Sequence of chain 1.B:
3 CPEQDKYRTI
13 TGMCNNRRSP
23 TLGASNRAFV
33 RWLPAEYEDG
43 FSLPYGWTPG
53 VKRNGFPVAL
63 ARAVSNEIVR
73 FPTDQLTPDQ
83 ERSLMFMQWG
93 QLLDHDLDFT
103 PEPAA

Binding-site contacts:
Ligand atom C7 contacts residue HIS97 of chain 1.B at 3.5 Å.
Ligand atom C6 contacts residue ARG127 of chain 1.D at 3.4 Å.
Ligand atom F27 contacts residue PHE254 of chain 1.D at 3.7 Å.
Ligand atom O9 contacts residue GLN93 of chain 1.B at 3.1 Å (h-bond).
Ligand atom F23 contacts residue PHE295 of chain 1.D at 3.9 Å.
Ligand atom F25 contacts residue ARG127 of chain 1.D at 3.5 Å.
Ligand atom N8 contacts residue HIS97 of chain 1.B at 3.1 Å (h-bond).
Ligand atom O11 contacts residue HIS97 of chain 1.B at 2.6 Å (h-bond).
Ligand atom F25 contacts residue PHE101 of chain 1.B at 3.9 Å.
Ligand atom F26 contacts residue THR126 of chain 1.D at 3.6 Å.
Ligand atom O11 contacts residue GLN93 of chain 1.B at 3.3 Å (h-bond).
Ligand atom F25 contacts residue THR126 of chain 1.D at 3.5 Å.
Ligand atom F27 contacts residue ARG127 of chain 1.D at 3.5 Å.
Ligand atom C2 contacts residue HEM1 of chain 1.I at 3.9 Å.
Ligand atom F27 contacts residue THR126 of chain 1.D at 3.2 Å.
Ligand atom F23 contacts residue PHE254 of chain 1.D at 3.2 Å.
Ligand atom O11 contacts residue HEM1 of chain 1.I at 3.2 Å.
Ligand atom C17 contacts residue PHE254 of chain 1.D at 3.5 Å (hydrophobic).
Ligand atom C6 contacts residue HEM1 of chain 1.I at 3.4 Å.
Ligand atom O10 contacts residue HEM1 of chain 1.I at 3.3 Å.
Ligand atom O10 contacts residue ARG127 of chain 1.D at 3.0 Å (salt-bridge).
Ligand atom C24 contacts residue THR126 of chain 1.D at 3.8 Å.
Ligand atom F21 contacts residue PRO108 of chain 1.D at 3.2 Å.
Ligand atom F22 contacts residue MET299 of chain 1.D at 3.6 Å.
Ligand atom C4 contacts residue GLU130 of chain 1.D at 3.8 Å.
Ligand atom C7 contacts residue ARG127 of chain 1.D at 3.7 Å.
Ligand atom C7 contacts residue HEM1 of chain 1.I at 3.5 Å.
Ligand atom N1 contacts residue ARG127 of chain 1.D at 4.0 Å.
Ligand atom O9 contacts residue HEM1 of chain 1.I at 3.9 Å.
Ligand atom O9 contacts residue HIS97 of chain 1.B at 3.6 Å.
Ligand atom C4 contacts residue HEM1 of chain 1.I at 3.5 Å.
Ligand atom N3 contacts residue HEM1 of chain 1.I at 3.5 Å.
Ligand atom N1 contacts residue HEM1 of chain 1.I at 3.5 Å.
Ligand atom C18 contacts residue PHE254 of chain 1.D at 3.7 Å (hydrophobic).
Ligand atom O9 contacts residue GLU130 of chain 1.D at 3.3 Å.
Ligand atom F23 contacts residue VAL298 of chain 1.D at 3.6 Å.
Ligand atom C5 contacts residue ARG127 of chain 1.D at 3.5 Å.
Ligand atom F23 contacts residue MET299 of chain 1.D at 4.0 Å.
Ligand atom C5 contacts residue HEM1 of chain 1.I at 3.4 Å.
Ligand atom N8 contacts residue HEM1 of chain 1.I at 3.3 Å (h-bond).

The small molecule below binds the protein below.
Small molecule (SMILES): O=C(NO)c1cnc(NCc2cc(C(F)(F)F)cc(C(F)(F)F)c2)[nH]c1=O

Sequence of chain 1.D:
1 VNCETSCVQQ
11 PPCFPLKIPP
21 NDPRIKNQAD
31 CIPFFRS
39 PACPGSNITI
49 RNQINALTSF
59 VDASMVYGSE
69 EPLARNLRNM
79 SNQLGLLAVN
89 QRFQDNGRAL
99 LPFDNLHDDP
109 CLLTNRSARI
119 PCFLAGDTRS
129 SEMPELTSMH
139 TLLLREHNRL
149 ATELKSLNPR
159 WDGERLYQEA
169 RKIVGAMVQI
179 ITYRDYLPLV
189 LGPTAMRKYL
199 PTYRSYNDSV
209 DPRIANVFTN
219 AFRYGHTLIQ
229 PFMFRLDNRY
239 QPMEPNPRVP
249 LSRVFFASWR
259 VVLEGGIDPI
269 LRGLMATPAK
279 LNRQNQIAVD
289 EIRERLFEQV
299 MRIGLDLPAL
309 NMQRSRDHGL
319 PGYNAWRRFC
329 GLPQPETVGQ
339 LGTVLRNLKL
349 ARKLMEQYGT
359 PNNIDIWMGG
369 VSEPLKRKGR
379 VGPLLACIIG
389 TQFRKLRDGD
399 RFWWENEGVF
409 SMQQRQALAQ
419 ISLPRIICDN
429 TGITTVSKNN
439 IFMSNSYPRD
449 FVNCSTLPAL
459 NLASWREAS